Binding-site contacts:
Ligand atom C19 contacts residue MET46 of chain 1.B at 4.1 Å (hydrophobic).
Ligand atom O02 contacts residue THR50 of chain 1.B at 2.9 Å (h-bond).
Ligand atom C02 contacts residue GLY224 of chain 1.B at 4.1 Å.
Ligand atom C05 contacts residue PHE128 of chain 1.B at 3.9 Å (hydrophobic).
Ligand atom C20 contacts residue LEU228 of chain 1.B at 3.6 Å (hydrophobic).
Ligand atom C04 contacts residue PHE107 of chain 1.B at 4.0 Å (hydrophobic).
Ligand atom O01 contacts residue LEU90 of chain 1.B at 3.9 Å.
Ligand atom O01 contacts residue GLU56 of chain 1.B at 2.7 Å (salt-bridge).
Ligand atom C03 contacts residue LEU131 of chain 1.B at 4.0 Å (hydrophobic).
Ligand atom C12 contacts residue PHE107 of chain 1.B at 4.2 Å (hydrophobic).
Ligand atom C14 contacts residue GLU56 of chain 1.B at 3.6 Å.
Ligand atom C03 contacts residue MET91 of chain 1.B at 3.9 Å (hydrophobic).
Ligand atom O01 contacts residue ARG97 of chain 1.B at 3.5 Å (salt-bridge).
Ligand atom C20 contacts residue LEU243 of chain 1.B at 4.1 Å (hydrophobic).
Ligand atom C05 contacts residue PHE107 of chain 1.B at 3.8 Å (hydrophobic).
Ligand atom O02 contacts residue LEU49 of chain 1.B at 3.6 Å.
Ligand atom C18 contacts residue LEU49 of chain 1.B at 3.7 Å (hydrophobic).
Ligand atom C15 contacts residue GLU56 of chain 1.B at 3.5 Å.
Ligand atom C01 contacts residue GLY224 of chain 1.B at 4.1 Å.
Ligand atom C22 contacts residue LEU228 of chain 1.B at 4.1 Å (hydrophobic).
Ligand atom C14 contacts residue PHE107 of chain 1.B at 4.0 Å (hydrophobic).
Ligand atom C20 contacts residue THR50 of chain 1.B at 4.0 Å.
Ligand atom C16 contacts residue LEU90 of chain 1.B at 3.8 Å (hydrophobic).
Ligand atom O02 contacts residue MET46 of chain 1.B at 3.2 Å.
Ligand atom C02 contacts residue ILE127 of chain 1.B at 3.7 Å (hydrophobic).
Ligand atom C02 contacts residue MET91 of chain 1.B at 3.6 Å (hydrophobic).
Ligand atom C15 contacts residue PHE107 of chain 1.B at 4.1 Å (hydrophobic).
Ligand atom C22 contacts residue ALA53 of chain 1.B at 3.8 Å (hydrophobic).
Ligand atom C14 contacts residue ALA53 of chain 1.B at 3.9 Å (hydrophobic).
Ligand atom C19 contacts residue LEU228 of chain 1.B at 3.8 Å (hydrophobic).
Ligand atom C19 contacts residue LEU49 of chain 1.B at 3.9 Å (hydrophobic).
Ligand atom C13 contacts residue ALA53 of chain 1.B at 3.8 Å (hydrophobic).
Ligand atom C21 contacts residue LEU228 of chain 1.B at 3.8 Å (hydrophobic).
Ligand atom C19 contacts residue THR50 of chain 1.B at 3.8 Å.
Ligand atom C20 contacts residue ALA53 of chain 1.B at 4.1 Å (hydrophobic).
Ligand atom C06 contacts residue PHE128 of chain 1.B at 4.1 Å (hydrophobic).
Ligand atom C13 contacts residue LEU49 of chain 1.B at 4.0 Å (hydrophobic).
Ligand atom C21 contacts residue ALA53 of chain 1.B at 3.6 Å (hydrophobic).
Ligand atom C03 contacts residue ILE127 of chain 1.B at 4.1 Å (hydrophobic).
Ligand atom C06 contacts residue MET124 of chain 1.B at 3.5 Å (hydrophobic).

A protein and the small-molecule ligand that binds it are described below.
Small molecule (SMILES): Oc1ccc(C(=C2C3CCCC2CCC3)c2cccc(O)c2)cc1

Sequence of chain 1.B:
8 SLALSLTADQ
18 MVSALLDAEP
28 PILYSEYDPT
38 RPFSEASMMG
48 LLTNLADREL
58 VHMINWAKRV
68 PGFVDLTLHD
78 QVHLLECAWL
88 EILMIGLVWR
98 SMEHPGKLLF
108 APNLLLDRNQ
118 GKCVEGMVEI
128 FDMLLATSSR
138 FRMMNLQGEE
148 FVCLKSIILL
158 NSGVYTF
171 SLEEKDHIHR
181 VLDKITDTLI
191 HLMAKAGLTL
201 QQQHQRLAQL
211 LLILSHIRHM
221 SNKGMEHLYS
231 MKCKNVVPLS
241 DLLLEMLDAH